Binding-site contacts:
Ligand atom OP2 contacts residue GLY195 of chain 1.A at 3.5 Å (h-bond).
Ligand atom P contacts residue THR194 of chain 1.A at 3.4 Å.
Ligand atom O contacts residue SER84 of chain 1.A at 3.4 Å (h-bond).
Ligand atom C contacts residue THR83 of chain 1.A at 2.9 Å.
Ligand atom C2A contacts residue ASN86 of chain 1.A at 3.3 Å.
Ligand atom OP2 contacts residue GLY193 of chain 1.A at 3.3 Å.
Ligand atom OP3 contacts residue THR197 of chain 1.A at 2.4 Å (h-bond).
Ligand atom C contacts residue SER84 of chain 1.A at 3.0 Å.
Ligand atom OP2 contacts residue THR194 of chain 1.A at 2.4 Å (h-bond).
Ligand atom C2A contacts residue TYR319 of chain 1.A at 3.5 Å (hydrophobic).
Ligand atom C2 contacts residue SER287 of chain 1.A at 3.5 Å.
Ligand atom CB contacts residue SER84 of chain 1.A at 3.3 Å.
Ligand atom OP2 contacts residue LYS56 of chain 1.A at 3.1 Å (salt-bridge).
Ligand atom OP3 contacts residue THR194 of chain 1.A at 3.3 Å (h-bond).
Ligand atom P contacts residue THR197 of chain 1.A at 3.4 Å.
Ligand atom OXT contacts residue GLN159 of chain 1.A at 2.6 Å (h-bond).
Ligand atom C contacts residue GLN159 of chain 1.A at 3.4 Å.
Ligand atom C6 contacts residue PRO313 of chain 1.A at 3.5 Å (hydrophobic).
Ligand atom N1 contacts residue SER287 of chain 1.A at 3.0 Å (h-bond).
Ligand atom C5A contacts residue GLY193 of chain 1.A at 3.5 Å.
Ligand atom C2A contacts residue SER287 of chain 1.A at 3.1 Å.
Ligand atom C4A contacts residue GLY243 of chain 1.A at 3.3 Å.
Ligand atom CB contacts residue TYR246 of chain 1.A at 3.4 Å (hydrophobic).
Ligand atom C contacts residue THR87 of chain 1.A at 3.5 Å.
Ligand atom OXT contacts residue THR83 of chain 1.A at 2.2 Å (h-bond).
Ligand atom C2A contacts residue ASP314 of chain 1.A at 3.3 Å.
Ligand atom O contacts residue THR87 of chain 1.A at 2.7 Å (h-bond).
Ligand atom P contacts residue LYS56 of chain 1.A at 3.2 Å.
Ligand atom O3A contacts residue ASN86 of chain 1.A at 3.2 Å (h-bond).
Ligand atom OP1 contacts residue GLY193 of chain 1.A at 3.4 Å (h-bond).
Ligand atom CA contacts residue SER84 of chain 1.A at 2.9 Å.
Ligand atom O contacts residue THR83 of chain 1.A at 2.8 Å (h-bond).
Ligand atom OP3 contacts residue LYS56 of chain 1.A at 2.3 Å (salt-bridge).
Ligand atom C3 contacts residue GLY243 of chain 1.A at 3.5 Å.
Ligand atom N contacts residue SER84 of chain 1.A at 3.4 Å (h-bond).
Ligand atom OP1 contacts residue GLY195 of chain 1.A at 3.1 Å (h-bond).
Ligand atom N1 contacts residue PRO313 of chain 1.A at 3.2 Å.
Ligand atom OXT contacts residue SER84 of chain 1.A at 2.8 Å (h-bond).
Ligand atom O contacts residue ASN86 of chain 1.A at 3.1 Å (h-bond).
Ligand atom C4 contacts residue GLY243 of chain 1.A at 3.4 Å.

This small molecule binds to this protein.
Small molecule (SMILES): C=C(NCc1c(COP(=O)(O)O)cnc(C)c1O)C(=O)O

Sequence of chain 1.A:
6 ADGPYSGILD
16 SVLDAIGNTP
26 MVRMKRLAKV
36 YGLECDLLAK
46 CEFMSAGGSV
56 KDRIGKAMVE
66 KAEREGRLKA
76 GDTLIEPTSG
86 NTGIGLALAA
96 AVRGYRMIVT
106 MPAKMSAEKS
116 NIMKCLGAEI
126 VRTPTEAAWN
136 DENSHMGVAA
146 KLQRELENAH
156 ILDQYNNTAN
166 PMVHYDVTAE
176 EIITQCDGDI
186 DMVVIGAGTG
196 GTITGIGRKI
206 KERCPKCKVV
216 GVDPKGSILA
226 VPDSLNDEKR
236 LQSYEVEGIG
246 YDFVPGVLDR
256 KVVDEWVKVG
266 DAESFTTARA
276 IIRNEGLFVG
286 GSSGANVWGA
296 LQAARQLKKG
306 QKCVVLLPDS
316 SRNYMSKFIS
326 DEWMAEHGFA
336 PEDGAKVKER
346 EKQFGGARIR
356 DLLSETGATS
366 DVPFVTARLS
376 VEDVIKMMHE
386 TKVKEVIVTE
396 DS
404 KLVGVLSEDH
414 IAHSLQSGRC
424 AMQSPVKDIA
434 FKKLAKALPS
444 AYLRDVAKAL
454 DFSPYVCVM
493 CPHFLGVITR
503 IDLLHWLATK